Sequence of chain 1.C:
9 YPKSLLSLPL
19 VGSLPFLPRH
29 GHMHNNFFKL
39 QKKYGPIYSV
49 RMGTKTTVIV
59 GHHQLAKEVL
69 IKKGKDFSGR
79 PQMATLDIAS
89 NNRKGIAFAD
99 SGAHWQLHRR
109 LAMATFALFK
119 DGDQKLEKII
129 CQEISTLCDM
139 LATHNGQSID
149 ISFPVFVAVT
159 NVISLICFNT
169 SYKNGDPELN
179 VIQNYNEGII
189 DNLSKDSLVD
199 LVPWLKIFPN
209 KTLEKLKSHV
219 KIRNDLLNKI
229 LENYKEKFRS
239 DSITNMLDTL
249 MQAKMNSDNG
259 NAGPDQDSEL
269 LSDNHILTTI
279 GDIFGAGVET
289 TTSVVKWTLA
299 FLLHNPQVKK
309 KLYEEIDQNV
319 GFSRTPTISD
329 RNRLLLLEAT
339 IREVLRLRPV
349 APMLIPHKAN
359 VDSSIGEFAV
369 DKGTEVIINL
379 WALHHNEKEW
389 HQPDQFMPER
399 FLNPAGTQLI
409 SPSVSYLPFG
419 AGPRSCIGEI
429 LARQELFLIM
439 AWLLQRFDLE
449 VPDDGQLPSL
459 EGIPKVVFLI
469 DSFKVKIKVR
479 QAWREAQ

The protein below binds the small molecule below.
Small molecule (SMILES): C[C@]12CC[C@H](O)CC1=C(C#N)C[C@@H]1[C@@H]2CC[C@]2(C)C(c3cccnc3)=CC[C@@H]12

Binding-site contacts:
Ligand atom N4 contacts residue ASP280 of chain 1.C at 3.6 Å.
Ligand atom C17 contacts residue ILE187 of chain 1.C at 3.9 Å (hydrophobic).
Ligand atom C8 contacts residue GLY283 of chain 1.C at 4.0 Å.
Ligand atom O15 contacts residue ILE187 of chain 1.C at 3.3 Å.
Ligand atom C31 contacts residue VAL348 of chain 1.C at 3.9 Å (hydrophobic).
Ligand atom C3 contacts residue ASP280 of chain 1.C at 3.8 Å.
Ligand atom N29 contacts residue THR288 of chain 1.C at 3.9 Å.
Ligand atom C19 contacts residue VAL464 of chain 1.C at 3.7 Å (hydrophobic).
Ligand atom C11 contacts residue ILE188 of chain 1.C at 3.9 Å (hydrophobic).
Ligand atom C11 contacts residue GLU287 of chain 1.C at 3.9 Å.
Ligand atom C30 contacts residue VAL348 of chain 1.C at 3.9 Å (hydrophobic).
Ligand atom C24 contacts residue ASP280 of chain 1.C at 3.6 Å.
Ligand atom C24 contacts residue ALA95 of chain 1.C at 3.3 Å (hydrophobic).
Ligand atom C3 contacts residue GLY279 of chain 1.C at 3.4 Å.
Ligand atom C25 contacts residue ALA95 of chain 1.C at 3.4 Å (hydrophobic).
Ligand atom N4 contacts residue GLY279 of chain 1.C at 3.3 Å (h-bond).
Ligand atom C28 contacts residue HEM1 of chain 1.I at 3.0 Å.
Ligand atom C18 contacts residue VAL464 of chain 1.C at 3.6 Å (hydrophobic).
Ligand atom C3 contacts residue ARG221 of chain 1.C at 4.0 Å.
Ligand atom C5 contacts residue ASP280 of chain 1.C at 3.1 Å.
Ligand atom C25 contacts residue ALA284 of chain 1.C at 4.0 Å (hydrophobic).
Ligand atom C12 contacts residue ILE188 of chain 1.C at 3.8 Å (hydrophobic).
Ligand atom O15 contacts residue ASN184 of chain 1.C at 2.8 Å (h-bond).
Ligand atom C13 contacts residue ASN184 of chain 1.C at 3.4 Å.
Ligand atom O15 contacts residue TYR183 of chain 1.C at 3.5 Å.
Ligand atom C2 contacts residue GLY279 of chain 1.C at 4.0 Å.
Ligand atom C21 contacts residue VAL464 of chain 1.C at 3.1 Å (hydrophobic).
Ligand atom C30 contacts residue THR288 of chain 1.C at 3.8 Å.
Ligand atom C30 contacts residue HEM1 of chain 1.I at 3.2 Å.
Ligand atom C2 contacts residue ASP280 of chain 1.C at 3.9 Å.
Ligand atom C22 contacts residue ALA284 of chain 1.C at 3.9 Å (hydrophobic).
Ligand atom C11 contacts residue GLY283 of chain 1.C at 4.0 Å.
Ligand atom C20 contacts residue VAL464 of chain 1.C at 4.0 Å (hydrophobic).
Ligand atom C19 contacts residue VAL465 of chain 1.C at 4.0 Å (hydrophobic).
Ligand atom C22 contacts residue ASP280 of chain 1.C at 4.0 Å.
Ligand atom C12 contacts residue ASN184 of chain 1.C at 3.8 Å.
Ligand atom N4 contacts residue ARG221 of chain 1.C at 3.2 Å (salt-bridge).
Ligand atom N29 contacts residue HEM1 of chain 1.I at 2.3 Å.
Ligand atom C31 contacts residue THR288 of chain 1.C at 4.0 Å.
Ligand atom C21 contacts residue PHE96 of chain 1.C at 3.5 Å (hydrophobic).